This small molecule binds to this protein.
Small molecule (SMILES): O=S(=O)(NCB(O)O)c1ccc(-c2nnn[nH]2)c(Cl)c1

Sequence of chain 1.B:
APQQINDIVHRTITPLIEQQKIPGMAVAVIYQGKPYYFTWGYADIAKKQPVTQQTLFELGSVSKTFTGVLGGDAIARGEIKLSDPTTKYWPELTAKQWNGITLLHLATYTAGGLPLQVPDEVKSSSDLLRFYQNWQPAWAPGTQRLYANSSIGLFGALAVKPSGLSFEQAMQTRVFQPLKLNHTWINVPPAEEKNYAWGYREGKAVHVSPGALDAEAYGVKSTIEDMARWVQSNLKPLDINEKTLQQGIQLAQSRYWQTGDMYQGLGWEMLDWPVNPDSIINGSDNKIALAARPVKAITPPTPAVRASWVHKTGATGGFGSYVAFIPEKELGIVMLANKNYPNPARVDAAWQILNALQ

Binding-site contacts:
Ligand atom N19 contacts residue GLN250 of chain 1.B at 4.0 Å.
Ligand atom O10 contacts residue TYR256 of chain 1.B at 4.5 Å.
Ligand atom CL2 contacts residue GLN250 of chain 1.B at 3.8 Å.
Ligand atom C20 contacts residue LEU251 of chain 1.B at 3.6 Å (hydrophobic).
Ligand atom B03 contacts residue PRO301 of chain 1.B at 3.7 Å.
Ligand atom N17 contacts residue GLN250 of chain 1.B at 3.1 Å (h-bond).
Ligand atom CL2 contacts residue LEU251 of chain 1.B at 4.1 Å.
Ligand atom CL2 contacts residue ALA304 of chain 1.B at 4.2 Å.
Ligand atom C20 contacts residue SER254 of chain 1.B at 3.8 Å.
Ligand atom N18 contacts residue GLN250 of chain 1.B at 2.9 Å (h-bond).
Ligand atom O10 contacts residue PRO301 of chain 1.B at 3.4 Å.
Ligand atom CL2 contacts residue PRO303 of chain 1.B at 3.7 Å.
Ligand atom B03 contacts residue PRO300 of chain 1.B at 3.9 Å.
Ligand atom N19 contacts residue GLN247 of chain 1.B at 3.0 Å (h-bond).
Ligand atom O05 contacts residue PRO300 of chain 1.B at 3.6 Å.
Ligand atom C14 contacts residue LEU251 of chain 1.B at 3.8 Å (hydrophobic).
Ligand atom B03 contacts residue PRO303 of chain 1.B at 4.2 Å.
Ligand atom S08 contacts residue PRO301 of chain 1.B at 4.2 Å.
Ligand atom C12 contacts residue LEU251 of chain 1.B at 4.3 Å (hydrophobic).
Ligand atom N16 contacts residue GLN250 of chain 1.B at 4.3 Å.
Ligand atom C22 contacts residue LEU251 of chain 1.B at 3.7 Å (hydrophobic).
Ligand atom C13 contacts residue GLN247 of chain 1.B at 4.5 Å.
Ligand atom C15 contacts residue LEU251 of chain 1.B at 4.4 Å (hydrophobic).
Ligand atom C22 contacts residue PRO303 of chain 1.B at 4.3 Å (hydrophobic).
Ligand atom C15 contacts residue GLN247 of chain 1.B at 4.1 Å.
Ligand atom O05 contacts residue PRO303 of chain 1.B at 3.5 Å.
Ligand atom CL2 contacts residue SER254 of chain 1.B at 3.2 Å.
Ligand atom O05 contacts residue THR302 of chain 1.B at 4.3 Å.
Ligand atom N07 contacts residue PRO300 of chain 1.B at 4.1 Å.
Ligand atom C22 contacts residue SER254 of chain 1.B at 3.5 Å.
Ligand atom N18 contacts residue GLN247 of chain 1.B at 3.6 Å (h-bond).
Ligand atom O05 contacts residue PRO301 of chain 1.B at 2.7 Å (h-bond).
Ligand atom C06 contacts residue PRO301 of chain 1.B at 3.9 Å (hydrophobic).
Ligand atom O04 contacts residue PRO300 of chain 1.B at 4.0 Å.
Ligand atom C06 contacts residue PRO300 of chain 1.B at 4.1 Å (hydrophobic).
Ligand atom N19 contacts residue LEU251 of chain 1.B at 4.5 Å.
Ligand atom C13 contacts residue LEU251 of chain 1.B at 4.2 Å (hydrophobic).
Ligand atom C11 contacts residue LEU251 of chain 1.B at 4.1 Å (hydrophobic).
Ligand atom C20 contacts residue PRO303 of chain 1.B at 4.2 Å (hydrophobic).
Ligand atom N07 contacts residue PRO301 of chain 1.B at 3.1 Å (h-bond).